Sequence of chain 1.B:
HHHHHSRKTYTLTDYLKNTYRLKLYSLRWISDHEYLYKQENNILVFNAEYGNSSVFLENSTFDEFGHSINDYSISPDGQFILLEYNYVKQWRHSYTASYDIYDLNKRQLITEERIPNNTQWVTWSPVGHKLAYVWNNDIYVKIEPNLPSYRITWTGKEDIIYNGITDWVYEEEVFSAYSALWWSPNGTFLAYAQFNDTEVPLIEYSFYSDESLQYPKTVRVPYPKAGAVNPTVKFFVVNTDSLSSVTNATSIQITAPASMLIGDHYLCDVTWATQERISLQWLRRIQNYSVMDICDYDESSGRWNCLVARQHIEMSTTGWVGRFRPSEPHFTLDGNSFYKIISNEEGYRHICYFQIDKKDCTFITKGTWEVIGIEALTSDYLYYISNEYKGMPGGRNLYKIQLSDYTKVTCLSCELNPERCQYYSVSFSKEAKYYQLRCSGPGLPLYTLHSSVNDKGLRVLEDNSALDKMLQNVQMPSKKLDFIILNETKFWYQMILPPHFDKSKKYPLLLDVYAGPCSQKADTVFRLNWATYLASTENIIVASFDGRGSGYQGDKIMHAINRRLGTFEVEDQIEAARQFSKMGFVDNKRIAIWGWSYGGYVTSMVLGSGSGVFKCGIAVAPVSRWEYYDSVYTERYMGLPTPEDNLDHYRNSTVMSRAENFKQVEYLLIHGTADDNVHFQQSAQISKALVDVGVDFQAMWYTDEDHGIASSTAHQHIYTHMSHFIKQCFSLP

A small-molecule ligand and the protein it binds are described below.
Small molecule (SMILES): CC(=O)N[C@@H]1[C@@H](O)[C@H](O)[C@@H](CO)O[C@H]1O

Binding-site contacts:
Ligand atom O7 contacts residue SER60 of chain 1.B at 3.5 Å.
Ligand atom C5 contacts residue ASN59 of chain 1.B at 3.7 Å.
Ligand atom C8 contacts residue ASN59 of chain 1.B at 3.1 Å.
Ligand atom C8 contacts residue SER60 of chain 1.B at 3.5 Å.
Ligand atom C8 contacts residue SER61 of chain 1.B at 3.5 Å.
Ligand atom C1 contacts residue ASN59 of chain 1.B at 1.5 Å.
Ligand atom C7 contacts residue ASN59 of chain 1.B at 3.3 Å.
Ligand atom N2 contacts residue ASN59 of chain 1.B at 3.0 Å (h-bond).
Ligand atom C2 contacts residue ASN59 of chain 1.B at 2.5 Å.
Ligand atom O7 contacts residue SER61 of chain 1.B at 2.7 Å (h-bond).
Ligand atom C5 contacts residue TYR57 of chain 1.B at 3.6 Å (hydrophobic).
Ligand atom C1 contacts residue TYR57 of chain 1.B at 3.5 Å (hydrophobic).
Ligand atom O6 contacts residue TYR57 of chain 1.B at 4.3 Å.
Ligand atom C4 contacts residue ASN59 of chain 1.B at 4.2 Å.
Ligand atom C6 contacts residue TYR57 of chain 1.B at 4.4 Å (hydrophobic).
Ligand atom C7 contacts residue SER60 of chain 1.B at 4.0 Å.
Ligand atom O7 contacts residue ASN59 of chain 1.B at 4.3 Å.
Ligand atom O5 contacts residue ASN59 of chain 1.B at 2.3 Å (h-bond).
Ligand atom O7 contacts residue VAL52 of chain 1.B at 4.2 Å.
Ligand atom O5 contacts residue TYR57 of chain 1.B at 3.4 Å.
Ligand atom N2 contacts residue SER61 of chain 1.B at 4.3 Å.
Ligand atom N2 contacts residue ASN54 of chain 1.B at 4.5 Å.
Ligand atom C7 contacts residue SER61 of chain 1.B at 3.3 Å.
Ligand atom C3 contacts residue ASN59 of chain 1.B at 3.9 Å.